A protein and the small-molecule ligand that binds it are described below.
Small molecule (SMILES): CC(=O)N[C@@H]1[C@@H](O)[C@H](O)[C@@H](CO)O[C@H]1O

Binding-site contacts:
Ligand atom C1 contacts residue GLU150 of chain 2.B at 4.2 Å.
Ligand atom C3 contacts residue ASN154 of chain 2.B at 3.5 Å.
Ligand atom C2 contacts residue ASN154 of chain 2.B at 2.5 Å.
Ligand atom O6 contacts residue GLU147 of chain 2.B at 3.6 Å.
Ligand atom C5 contacts residue ASN154 of chain 2.B at 3.1 Å.
Ligand atom O7 contacts residue ASN154 of chain 2.B at 3.4 Å (h-bond).
Ligand atom O5 contacts residue ASN154 of chain 2.B at 2.3 Å (h-bond).
Ligand atom C7 contacts residue ASN154 of chain 2.B at 3.1 Å.
Ligand atom O5 contacts residue GLU150 of chain 2.B at 3.5 Å.
Ligand atom O5 contacts residue SER151 of chain 2.B at 4.5 Å.
Ligand atom N2 contacts residue ASN154 of chain 2.B at 2.7 Å (h-bond).
Ligand atom C8 contacts residue ASN154 of chain 2.B at 4.2 Å.
Ligand atom C4 contacts residue ASN154 of chain 2.B at 4.0 Å.
Ligand atom C8 contacts residue THR156 of chain 2.B at 4.1 Å.
Ligand atom C1 contacts residue ASN154 of chain 2.B at 1.4 Å.
Ligand atom C6 contacts residue ASN154 of chain 2.B at 4.3 Å.
Ligand atom C6 contacts residue GLU147 of chain 2.B at 3.6 Å.
Ligand atom N2 contacts residue THR156 of chain 2.B at 4.0 Å.
Ligand atom O6 contacts residue GLU150 of chain 2.B at 3.7 Å.
Ligand atom C7 contacts residue THR156 of chain 2.B at 4.3 Å.

Sequence of chain 2.B:
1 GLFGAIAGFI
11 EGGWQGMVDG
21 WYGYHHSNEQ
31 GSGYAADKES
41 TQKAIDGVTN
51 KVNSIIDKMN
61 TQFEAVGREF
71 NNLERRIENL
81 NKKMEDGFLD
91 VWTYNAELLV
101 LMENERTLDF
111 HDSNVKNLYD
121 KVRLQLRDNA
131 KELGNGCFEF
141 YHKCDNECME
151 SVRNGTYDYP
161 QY